Sequence of chain 1.B:
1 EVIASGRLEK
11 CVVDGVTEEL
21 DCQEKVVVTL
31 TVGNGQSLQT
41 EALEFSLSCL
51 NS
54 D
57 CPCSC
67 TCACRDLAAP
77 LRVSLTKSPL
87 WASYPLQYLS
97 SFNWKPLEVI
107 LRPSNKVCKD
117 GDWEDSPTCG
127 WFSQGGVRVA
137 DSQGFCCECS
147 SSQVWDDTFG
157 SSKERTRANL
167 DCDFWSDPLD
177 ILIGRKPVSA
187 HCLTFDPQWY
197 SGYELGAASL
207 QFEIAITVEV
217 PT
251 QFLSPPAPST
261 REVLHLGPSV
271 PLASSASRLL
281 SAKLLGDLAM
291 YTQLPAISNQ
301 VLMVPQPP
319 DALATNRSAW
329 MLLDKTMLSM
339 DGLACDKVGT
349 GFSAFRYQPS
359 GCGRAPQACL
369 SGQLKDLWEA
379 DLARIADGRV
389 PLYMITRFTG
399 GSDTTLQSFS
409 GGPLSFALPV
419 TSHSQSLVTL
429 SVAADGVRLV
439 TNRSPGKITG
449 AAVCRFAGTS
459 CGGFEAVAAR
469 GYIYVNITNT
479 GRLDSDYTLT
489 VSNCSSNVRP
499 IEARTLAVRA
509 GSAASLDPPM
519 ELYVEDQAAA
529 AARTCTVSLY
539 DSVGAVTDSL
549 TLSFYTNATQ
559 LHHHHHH

Binding-site contacts:
Ligand atom N2 contacts residue TYR553 of chain 1.B at 3.9 Å.
Ligand atom C8 contacts residue TYR553 of chain 1.B at 4.4 Å (hydrophobic).
Ligand atom C1 contacts residue TYR553 of chain 1.B at 4.2 Å (hydrophobic).
Ligand atom C7 contacts residue ASN555 of chain 1.B at 4.3 Å.
Ligand atom C5 contacts residue ASN555 of chain 1.B at 3.6 Å.
Ligand atom O7 contacts residue TYR553 of chain 1.B at 3.6 Å.
Ligand atom O5 contacts residue ASN555 of chain 1.B at 2.3 Å (h-bond).
Ligand atom C2 contacts residue TYR553 of chain 1.B at 3.6 Å (hydrophobic).
Ligand atom C4 contacts residue ASN555 of chain 1.B at 4.2 Å.
Ligand atom N2 contacts residue ASN555 of chain 1.B at 3.0 Å (h-bond).
Ligand atom C7 contacts residue TYR553 of chain 1.B at 3.7 Å (hydrophobic).
Ligand atom C3 contacts residue ASN555 of chain 1.B at 3.9 Å.
Ligand atom C1 contacts residue ASN555 of chain 1.B at 1.4 Å.
Ligand atom C2 contacts residue ASN555 of chain 1.B at 2.5 Å.

A protein and the small-molecule ligand that binds it are described below.
Small molecule (SMILES): CC(=O)N[C@@H]1[C@@H](O)[C@H](O)[C@@H](CO)O[C@H]1O